This protein binds this small molecule.
Small molecule (SMILES): O=[N+]([O-])c1ccc(O[C@@H]2O[C@H](CO)[C@H](O)[C@H](O)[C@H]2O)cc1

Binding-site contacts:
Ligand atom C6 contacts residue ASP101 of chain 1.A at 3.7 Å.
Ligand atom O4 contacts residue CA1 of chain 1.E at 2.6 Å.
Ligand atom C4 contacts residue ASP101 of chain 1.A at 3.8 Å.
Ligand atom C3' contacts residue HIS51 of chain 1.A at 3.8 Å.
Ligand atom O2 contacts residue TYR37 of chain 1.A at 4.1 Å.
Ligand atom O2 contacts residue ASN108 of chain 1.A at 3.3 Å (h-bond).
Ligand atom O5 contacts residue TYR37 of chain 1.A at 3.7 Å.
Ligand atom C1 contacts residue TYR37 of chain 1.A at 4.2 Å (hydrophobic).
Ligand atom C4 contacts residue THR105 of chain 1.A at 3.7 Å.
Ligand atom C6 contacts residue HIS51 of chain 1.A at 3.6 Å.
Ligand atom C2 contacts residue ASN108 of chain 1.A at 4.0 Å.
Ligand atom O4 contacts residue TYR37 of chain 1.A at 3.2 Å (h-bond).
Ligand atom C6' contacts residue HIS51 of chain 1.A at 3.8 Å.
Ligand atom O6 contacts residue HIS51 of chain 1.A at 2.9 Å (h-bond).
Ligand atom C5 contacts residue HIS51 of chain 1.A at 4.1 Å.
Ligand atom O3 contacts residue CA1 of chain 1.E at 2.6 Å.
Ligand atom C2 contacts residue CA1 of chain 1.E at 4.0 Å.
Ligand atom C6 contacts residue GLN54 of chain 1.A at 3.8 Å.
Ligand atom O1 contacts residue TYR37 of chain 1.A at 3.8 Å.
Ligand atom O3 contacts residue ASN108 of chain 1.A at 3.2 Å (h-bond).
Ligand atom C2' contacts residue HIS51 of chain 1.A at 3.6 Å.
Ligand atom C4 contacts residue TYR37 of chain 1.A at 4.2 Å (hydrophobic).
Ligand atom C3 contacts residue THR105 of chain 1.A at 4.1 Å.
Ligand atom O3 contacts residue TYR37 of chain 1.A at 3.6 Å.
Ligand atom O4 contacts residue THR105 of chain 1.A at 3.5 Å (h-bond).
Ligand atom C3 contacts residue CA1 of chain 1.E at 3.5 Å.
Ligand atom O3 contacts residue THR105 of chain 1.A at 3.5 Å.
Ligand atom C2 contacts residue TYR37 of chain 1.A at 3.5 Å (hydrophobic).
Ligand atom C5' contacts residue HIS51 of chain 1.A at 4.0 Å.
Ligand atom C1' contacts residue HIS51 of chain 1.A at 3.6 Å.
Ligand atom C4' contacts residue HIS51 of chain 1.A at 4.0 Å.
Ligand atom C3 contacts residue TYR37 of chain 1.A at 4.0 Å (hydrophobic).
Ligand atom O1 contacts residue HIS51 of chain 1.A at 4.2 Å.
Ligand atom C5 contacts residue GLN54 of chain 1.A at 4.0 Å.
Ligand atom C6 contacts residue VAL102 of chain 1.A at 3.8 Å (hydrophobic).
Ligand atom O5 contacts residue HIS51 of chain 1.A at 3.4 Å (h-bond).
Ligand atom C4 contacts residue CA1 of chain 1.E at 3.6 Å.
Ligand atom O6 contacts residue VAL102 of chain 1.A at 3.9 Å.
Ligand atom O6 contacts residue GLN54 of chain 1.A at 2.8 Å (h-bond).
Ligand atom O4 contacts residue ASP101 of chain 1.A at 2.7 Å (salt-bridge).

Sequence of chain 1.A:
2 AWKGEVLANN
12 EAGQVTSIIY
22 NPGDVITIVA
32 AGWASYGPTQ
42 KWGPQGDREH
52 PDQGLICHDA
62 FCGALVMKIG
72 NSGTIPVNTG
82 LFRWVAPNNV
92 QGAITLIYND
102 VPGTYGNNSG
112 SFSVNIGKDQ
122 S